Sequence of chain 1.A:
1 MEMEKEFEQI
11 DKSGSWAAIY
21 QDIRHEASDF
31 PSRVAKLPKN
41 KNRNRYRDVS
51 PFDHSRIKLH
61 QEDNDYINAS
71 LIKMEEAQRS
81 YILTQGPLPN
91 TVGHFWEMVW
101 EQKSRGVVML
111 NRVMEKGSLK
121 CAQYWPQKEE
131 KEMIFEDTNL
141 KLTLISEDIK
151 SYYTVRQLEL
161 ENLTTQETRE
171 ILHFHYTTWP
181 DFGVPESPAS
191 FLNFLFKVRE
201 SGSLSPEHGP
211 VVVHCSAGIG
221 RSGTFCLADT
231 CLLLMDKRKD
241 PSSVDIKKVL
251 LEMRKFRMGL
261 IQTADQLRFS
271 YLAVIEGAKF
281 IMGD

Binding-site contacts:
Ligand atom C09 contacts residue LYS41 of chain 1.A at 3.8 Å.
Ligand atom C05 contacts residue ASN42 of chain 1.A at 4.3 Å.
Ligand atom S08 contacts residue ASN42 of chain 1.A at 3.3 Å.
Ligand atom C10 contacts residue LYS41 of chain 1.A at 3.9 Å.
Ligand atom O03 contacts residue ASN42 of chain 1.A at 4.0 Å.
Ligand atom C04 contacts residue ASN42 of chain 1.A at 3.6 Å.
Ligand atom C02 contacts residue ASN42 of chain 1.A at 3.8 Å.
Ligand atom C14 contacts residue LYS41 of chain 1.A at 3.4 Å.
Ligand atom O01 contacts residue ASN42 of chain 1.A at 3.9 Å.
Ligand atom C12 contacts residue LYS41 of chain 1.A at 2.5 Å.
Ligand atom C11 contacts residue LYS41 of chain 1.A at 3.6 Å.
Ligand atom C07 contacts residue ASN42 of chain 1.A at 4.2 Å.
Ligand atom C13 contacts residue LYS41 of chain 1.A at 2.3 Å.

A protein and the small-molecule ligand that binds it are described below.
Small molecule (SMILES): O=C(O)c1ccc(-c2ccccc2)s1